Binding-site contacts:
Ligand atom C7 contacts residue ASN16 of chain 1.A at 3.7 Å.
Ligand atom N2 contacts residue ASN16 of chain 1.A at 2.9 Å (h-bond).
Ligand atom C1 contacts residue ASN16 of chain 1.A at 1.5 Å.
Ligand atom O7 contacts residue ASN16 of chain 1.A at 4.1 Å.
Ligand atom C5 contacts residue ASN16 of chain 1.A at 3.7 Å.
Ligand atom O5 contacts residue ASN16 of chain 1.A at 2.4 Å (h-bond).
Ligand atom C4 contacts residue ASN16 of chain 1.A at 4.2 Å.
Ligand atom C2 contacts residue ASN16 of chain 1.A at 2.4 Å.
Ligand atom C3 contacts residue ASN16 of chain 1.A at 3.8 Å.

Sequence of chain 1.A:
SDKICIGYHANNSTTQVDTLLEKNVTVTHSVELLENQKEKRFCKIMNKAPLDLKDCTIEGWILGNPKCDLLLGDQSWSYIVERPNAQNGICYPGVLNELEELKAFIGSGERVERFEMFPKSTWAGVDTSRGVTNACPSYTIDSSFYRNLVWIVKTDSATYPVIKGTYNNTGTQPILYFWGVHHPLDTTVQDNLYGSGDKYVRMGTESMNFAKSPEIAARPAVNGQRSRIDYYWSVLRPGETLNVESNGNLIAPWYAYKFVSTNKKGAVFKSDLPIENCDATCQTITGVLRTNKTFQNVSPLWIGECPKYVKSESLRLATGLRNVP

This protein binds this small molecule.
Small molecule (SMILES): CC(=O)N[C@@H]1[C@@H](O)[C@H](O)[C@@H](CO)O[C@H]1O